Binding-site contacts:
Ligand atom C7 contacts residue NAG1 of chain 1.S at 3.6 Å.
Ligand atom C3 contacts residue NAG2 of chain 1.S at 4.2 Å.
Ligand atom O5 contacts residue ASN332 of chain 1.C at 2.3 Å (h-bond).
Ligand atom C2 contacts residue BMA3 of chain 1.S at 3.7 Å.
Ligand atom C4 contacts residue ASN332 of chain 1.C at 4.2 Å.
Ligand atom C2 contacts residue NAG2 of chain 1.S at 3.5 Å.
Ligand atom O4 contacts residue BMA3 of chain 1.S at 3.8 Å.
Ligand atom C1 contacts residue NAG1 of chain 1.S at 4.2 Å.
Ligand atom C8 contacts residue NAG1 of chain 1.S at 3.8 Å.
Ligand atom O6 contacts residue NAG2 of chain 1.S at 3.4 Å (h-bond).
Ligand atom C8 contacts residue THR341 of chain 1.C at 4.2 Å.
Ligand atom O7 contacts residue NAG1 of chain 1.S at 2.4 Å (h-bond).
Ligand atom C5 contacts residue NAG1 of chain 1.S at 4.0 Å.
Ligand atom C4 contacts residue NAG1 of chain 1.S at 4.3 Å.
Ligand atom C5 contacts residue NAG2 of chain 1.S at 3.3 Å.
Ligand atom C1 contacts residue NAG2 of chain 1.S at 3.8 Å.
Ligand atom C4 contacts residue NAG2 of chain 1.S at 3.5 Å.
Ligand atom C2 contacts residue SER357 of chain 1.C at 4.2 Å.
Ligand atom C2 contacts residue NAG2 of chain 1.S at 4.0 Å.
Ligand atom C5 contacts residue ASN332 of chain 1.C at 3.6 Å.
Ligand atom O5 contacts residue SER357 of chain 1.C at 3.9 Å.
Ligand atom C1 contacts residue NAG2 of chain 1.S at 3.2 Å.
Ligand atom O3 contacts residue BMA3 of chain 1.S at 3.6 Å.
Ligand atom C6 contacts residue NAG1 of chain 1.S at 3.8 Å.
Ligand atom C2 contacts residue ASN332 of chain 1.C at 2.5 Å.
Ligand atom C1 contacts residue ASN332 of chain 1.C at 1.4 Å.
Ligand atom N2 contacts residue NAG2 of chain 1.S at 3.4 Å.
Ligand atom C3 contacts residue ASN332 of chain 1.C at 3.8 Å.
Ligand atom O2 contacts residue BMA3 of chain 1.S at 3.3 Å.
Ligand atom C1 contacts residue SER357 of chain 1.C at 3.9 Å.
Ligand atom O6 contacts residue NAG1 of chain 1.S at 2.5 Å (h-bond).
Ligand atom C6 contacts residue NAG2 of chain 1.S at 3.3 Å.
Ligand atom O5 contacts residue NAG1 of chain 1.S at 4.0 Å.
Ligand atom C7 contacts residue ASN332 of chain 1.C at 3.9 Å.
Ligand atom O5 contacts residue NAG2 of chain 1.S at 4.1 Å.
Ligand atom O3 contacts residue NAG1 of chain 1.S at 3.3 Å (h-bond).
Ligand atom O2 contacts residue NAG2 of chain 1.S at 4.2 Å.
Ligand atom N2 contacts residue ASN332 of chain 1.C at 2.9 Å (h-bond).
Ligand atom O4 contacts residue NAG2 of chain 1.S at 2.5 Å (h-bond).
Ligand atom O7 contacts residue ASN355 of chain 1.C at 4.3 Å.

Sequence of chain 1.C:
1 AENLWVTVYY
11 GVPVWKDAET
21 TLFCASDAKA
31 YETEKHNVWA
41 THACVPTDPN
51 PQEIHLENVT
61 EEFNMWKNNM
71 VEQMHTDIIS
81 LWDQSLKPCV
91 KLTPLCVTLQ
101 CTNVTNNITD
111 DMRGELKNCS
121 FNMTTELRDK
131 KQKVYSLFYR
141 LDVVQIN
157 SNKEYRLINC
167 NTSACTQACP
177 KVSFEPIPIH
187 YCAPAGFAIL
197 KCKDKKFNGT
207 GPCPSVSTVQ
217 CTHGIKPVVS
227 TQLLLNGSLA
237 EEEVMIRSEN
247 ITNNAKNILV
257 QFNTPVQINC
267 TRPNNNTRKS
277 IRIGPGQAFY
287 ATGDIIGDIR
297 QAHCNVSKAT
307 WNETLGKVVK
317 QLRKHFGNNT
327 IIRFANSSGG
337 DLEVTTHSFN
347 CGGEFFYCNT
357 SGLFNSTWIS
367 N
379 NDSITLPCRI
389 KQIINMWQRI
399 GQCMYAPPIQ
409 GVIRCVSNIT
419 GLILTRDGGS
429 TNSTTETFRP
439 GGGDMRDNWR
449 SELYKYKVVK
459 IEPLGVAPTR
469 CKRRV

This small molecule binds to this protein.
Small molecule (SMILES): CC(=O)N[C@H]1[C@H](O[C@H]2[C@H](O)[C@@H](NC(C)=O)CO[C@@H]2CO)O[C@H](CO)[C@@H](O[C@@H]2O[C@H](CO)[C@@H](O)[C@H](O)[C@@H]2O)[C@@H]1O